The small molecule below binds the protein below.
Small molecule (SMILES): CC(=O)N[C@@H]1[C@@H](O)[C@H](O)[C@@H](CO)O[C@H]1O

Binding-site contacts:
Ligand atom O5 contacts residue ASN88 of chain 1.C at 2.4 Å (h-bond).
Ligand atom C2 contacts residue ARG56 of chain 1.C at 3.3 Å.
Ligand atom C7 contacts residue ASN88 of chain 1.C at 2.9 Å.
Ligand atom C3 contacts residue ASN88 of chain 1.C at 3.9 Å.
Ligand atom C8 contacts residue GLY89 of chain 1.C at 4.3 Å.
Ligand atom C8 contacts residue ASN88 of chain 1.C at 3.4 Å.
Ligand atom N2 contacts residue ASN88 of chain 1.C at 2.7 Å (h-bond).
Ligand atom C5 contacts residue GLU105 of chain 1.C at 3.1 Å.
Ligand atom C1 contacts residue ILE58 of chain 1.C at 4.0 Å (hydrophobic).
Ligand atom C6 contacts residue ILE58 of chain 1.C at 4.2 Å (hydrophobic).
Ligand atom C7 contacts residue ARG56 of chain 1.C at 3.0 Å.
Ligand atom O7 contacts residue ASN88 of chain 1.C at 2.9 Å (h-bond).
Ligand atom O6 contacts residue GLU105 of chain 1.C at 2.9 Å (salt-bridge).
Ligand atom C4 contacts residue ASN88 of chain 1.C at 4.3 Å.
Ligand atom C5 contacts residue ASN88 of chain 1.C at 3.7 Å.
Ligand atom O5 contacts residue GLU105 of chain 1.C at 2.6 Å (salt-bridge).
Ligand atom O6 contacts residue NAG2 of chain 1.ZB at 3.5 Å (h-bond).
Ligand atom O7 contacts residue ARG56 of chain 1.C at 2.2 Å (salt-bridge).
Ligand atom O5 contacts residue ARG56 of chain 1.C at 4.4 Å.
Ligand atom C3 contacts residue ARG56 of chain 1.C at 4.5 Å.
Ligand atom N2 contacts residue ARG56 of chain 1.C at 3.5 Å (salt-bridge).
Ligand atom C1 contacts residue ARG56 of chain 1.C at 4.0 Å.
Ligand atom C2 contacts residue ILE58 of chain 1.C at 4.4 Å (hydrophobic).
Ligand atom C1 contacts residue ASN88 of chain 1.C at 1.4 Å.
Ligand atom C2 contacts residue ASN88 of chain 1.C at 2.6 Å.
Ligand atom C8 contacts residue ARG56 of chain 1.C at 4.0 Å.
Ligand atom C1 contacts residue GLU105 of chain 1.C at 3.3 Å.
Ligand atom O5 contacts residue ILE58 of chain 1.C at 3.3 Å.
Ligand atom C6 contacts residue GLU105 of chain 1.C at 3.2 Å.
Ligand atom C5 contacts residue ILE58 of chain 1.C at 4.2 Å (hydrophobic).

Sequence of chain 1.C:
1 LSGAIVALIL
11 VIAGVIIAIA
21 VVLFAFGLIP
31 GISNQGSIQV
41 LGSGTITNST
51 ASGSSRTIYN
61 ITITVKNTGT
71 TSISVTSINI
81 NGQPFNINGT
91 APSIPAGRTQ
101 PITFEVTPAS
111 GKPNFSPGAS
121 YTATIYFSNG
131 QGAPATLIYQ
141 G